Binding-site contacts:
Ligand atom O5 contacts residue ASN250 of chain 1.C at 2.3 Å (h-bond).
Ligand atom C1 contacts residue ASN250 of chain 1.C at 1.4 Å.
Ligand atom C5 contacts residue ASN250 of chain 1.C at 3.7 Å.
Ligand atom C3 contacts residue ASN250 of chain 1.C at 3.8 Å.
Ligand atom C2 contacts residue ASN250 of chain 1.C at 2.5 Å.
Ligand atom C7 contacts residue ILE200 of chain 1.C at 4.4 Å (hydrophobic).
Ligand atom C7 contacts residue ASN250 of chain 1.C at 3.4 Å.
Ligand atom C8 contacts residue ASN250 of chain 1.C at 3.8 Å.
Ligand atom N2 contacts residue ASN250 of chain 1.C at 3.0 Å (h-bond).
Ligand atom C4 contacts residue ASN250 of chain 1.C at 4.3 Å.
Ligand atom C8 contacts residue ILE200 of chain 1.C at 3.6 Å (hydrophobic).
Ligand atom O7 contacts residue ASN250 of chain 1.C at 3.5 Å (h-bond).

Sequence of chain 1.C:
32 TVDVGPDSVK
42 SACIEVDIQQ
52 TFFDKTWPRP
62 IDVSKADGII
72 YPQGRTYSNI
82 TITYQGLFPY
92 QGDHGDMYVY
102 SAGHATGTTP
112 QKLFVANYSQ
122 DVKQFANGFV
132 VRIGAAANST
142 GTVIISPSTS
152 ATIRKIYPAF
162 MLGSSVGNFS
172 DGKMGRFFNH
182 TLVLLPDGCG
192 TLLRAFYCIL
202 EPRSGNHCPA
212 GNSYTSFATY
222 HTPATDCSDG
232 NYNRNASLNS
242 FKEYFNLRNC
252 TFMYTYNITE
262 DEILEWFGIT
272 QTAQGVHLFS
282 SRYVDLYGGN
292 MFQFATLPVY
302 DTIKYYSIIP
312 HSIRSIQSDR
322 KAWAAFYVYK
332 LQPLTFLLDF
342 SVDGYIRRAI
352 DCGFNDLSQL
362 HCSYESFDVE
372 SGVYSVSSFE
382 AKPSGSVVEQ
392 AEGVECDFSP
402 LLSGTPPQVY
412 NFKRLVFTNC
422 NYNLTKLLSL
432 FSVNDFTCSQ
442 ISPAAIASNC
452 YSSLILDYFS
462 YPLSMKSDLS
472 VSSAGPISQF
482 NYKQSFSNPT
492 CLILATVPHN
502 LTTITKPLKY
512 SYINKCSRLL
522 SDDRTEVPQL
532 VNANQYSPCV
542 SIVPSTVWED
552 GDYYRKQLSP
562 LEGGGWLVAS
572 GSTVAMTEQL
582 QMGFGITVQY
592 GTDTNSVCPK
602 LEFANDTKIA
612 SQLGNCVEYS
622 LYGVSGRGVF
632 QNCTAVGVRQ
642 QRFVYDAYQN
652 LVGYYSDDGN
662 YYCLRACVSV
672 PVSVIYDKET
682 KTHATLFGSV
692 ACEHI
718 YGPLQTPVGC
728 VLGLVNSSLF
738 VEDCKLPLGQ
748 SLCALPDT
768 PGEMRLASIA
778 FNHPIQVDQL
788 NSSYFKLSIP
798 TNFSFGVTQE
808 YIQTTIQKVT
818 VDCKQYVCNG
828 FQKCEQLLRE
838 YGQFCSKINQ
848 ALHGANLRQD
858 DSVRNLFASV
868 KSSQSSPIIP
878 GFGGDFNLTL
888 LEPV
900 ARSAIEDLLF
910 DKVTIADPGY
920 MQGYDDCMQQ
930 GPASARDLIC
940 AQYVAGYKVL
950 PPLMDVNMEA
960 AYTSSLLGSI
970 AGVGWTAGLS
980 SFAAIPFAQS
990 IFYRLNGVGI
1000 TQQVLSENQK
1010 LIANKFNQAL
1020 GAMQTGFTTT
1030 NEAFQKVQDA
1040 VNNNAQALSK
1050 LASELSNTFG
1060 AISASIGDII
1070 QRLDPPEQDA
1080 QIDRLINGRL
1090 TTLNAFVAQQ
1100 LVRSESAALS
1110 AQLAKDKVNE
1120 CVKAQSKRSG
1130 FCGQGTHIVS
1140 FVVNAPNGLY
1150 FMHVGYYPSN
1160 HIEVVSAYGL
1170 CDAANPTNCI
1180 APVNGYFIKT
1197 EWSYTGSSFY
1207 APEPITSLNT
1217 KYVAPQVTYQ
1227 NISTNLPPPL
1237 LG

The small molecule below binds the protein below.
Small molecule (SMILES): CC(=O)N[C@H]1[C@H](O[C@H]2[C@H](O)[C@@H](NC(C)=O)CO[C@@H]2CO)O[C@H](CO)[C@@H](O)[C@@H]1O